Sequence of chain 1.E:
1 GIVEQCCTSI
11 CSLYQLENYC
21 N

A small-molecule ligand and the protein it binds are described below.
Small molecule (SMILES): Oc1cccc(O)c1

Binding-site contacts:
Ligand atom O1 contacts residue VAL2 of chain 1.B at 4.2 Å.
Ligand atom C1 contacts residue HIS5 of chain 1.B at 4.0 Å.
Ligand atom C1 contacts residue LEU11 of chain 1.F at 3.9 Å (hydrophobic).
Ligand atom O1 contacts residue ILE10 of chain 1.E at 3.6 Å.
Ligand atom C5 contacts residue LEU11 of chain 1.F at 3.6 Å (hydrophobic).
Ligand atom C5 contacts residue LEU6 of chain 1.B at 3.9 Å (hydrophobic).
Ligand atom C6 contacts residue CYS6 of chain 1.E at 3.2 Å (hydrophobic).
Ligand atom C5 contacts residue HIS10 of chain 1.F at 4.0 Å.
Ligand atom C6 contacts residue LEU11 of chain 1.F at 3.5 Å (hydrophobic).
Ligand atom C6 contacts residue CYS7 of chain 1.F at 3.9 Å (hydrophobic).
Ligand atom C2 contacts residue LEU11 of chain 1.F at 4.2 Å (hydrophobic).
Ligand atom C2 contacts residue CYS11 of chain 1.E at 3.4 Å (hydrophobic).
Ligand atom C1 contacts residue CYS11 of chain 1.E at 4.0 Å (hydrophobic).
Ligand atom O1 contacts residue CYS11 of chain 1.E at 2.9 Å (h-bond).
Ligand atom C4 contacts residue HIS5 of chain 1.B at 3.9 Å.
Ligand atom O3 contacts residue CYS11 of chain 1.E at 4.4 Å.
Ligand atom O1 contacts residue LEU11 of chain 1.F at 4.5 Å.
Ligand atom C3 contacts residue LEU16 of chain 1.E at 4.3 Å (hydrophobic).
Ligand atom O3 contacts residue ALA14 of chain 1.F at 3.6 Å.
Ligand atom O3 contacts residue LEU16 of chain 1.E at 4.0 Å.
Ligand atom C3 contacts residue LEU11 of chain 1.F at 4.2 Å (hydrophobic).
Ligand atom O3 contacts residue HIS5 of chain 1.B at 3.1 Å (h-bond).
Ligand atom C4 contacts residue LEU11 of chain 1.F at 3.8 Å (hydrophobic).
Ligand atom C5 contacts residue HIS5 of chain 1.B at 4.3 Å.
Ligand atom C1 contacts residue CYS6 of chain 1.E at 3.3 Å (hydrophobic).
Ligand atom C4 contacts residue HIS10 of chain 1.F at 3.7 Å.
Ligand atom C5 contacts residue CYS7 of chain 1.F at 3.9 Å (hydrophobic).
Ligand atom C2 contacts residue LEU16 of chain 1.E at 4.2 Å (hydrophobic).
Ligand atom C3 contacts residue ALA14 of chain 1.F at 4.5 Å (hydrophobic).
Ligand atom O1 contacts residue CYS6 of chain 1.E at 2.6 Å (h-bond).
Ligand atom O1 contacts residue SER9 of chain 1.E at 3.6 Å.
Ligand atom C3 contacts residue HIS5 of chain 1.B at 3.2 Å.
Ligand atom C4 contacts residue LEU6 of chain 1.B at 4.3 Å (hydrophobic).
Ligand atom C3 contacts residue CYS11 of chain 1.E at 4.4 Å (hydrophobic).
Ligand atom C6 contacts residue HIS5 of chain 1.B at 4.3 Å.
Ligand atom C2 contacts residue HIS5 of chain 1.B at 3.5 Å.
Ligand atom C5 contacts residue CYS6 of chain 1.E at 4.5 Å (hydrophobic).

Sequence of chain 1.B:
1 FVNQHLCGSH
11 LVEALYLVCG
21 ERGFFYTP

Sequence of chain 1.F:
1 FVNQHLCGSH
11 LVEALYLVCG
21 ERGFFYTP